Sequence of chain 4.A:
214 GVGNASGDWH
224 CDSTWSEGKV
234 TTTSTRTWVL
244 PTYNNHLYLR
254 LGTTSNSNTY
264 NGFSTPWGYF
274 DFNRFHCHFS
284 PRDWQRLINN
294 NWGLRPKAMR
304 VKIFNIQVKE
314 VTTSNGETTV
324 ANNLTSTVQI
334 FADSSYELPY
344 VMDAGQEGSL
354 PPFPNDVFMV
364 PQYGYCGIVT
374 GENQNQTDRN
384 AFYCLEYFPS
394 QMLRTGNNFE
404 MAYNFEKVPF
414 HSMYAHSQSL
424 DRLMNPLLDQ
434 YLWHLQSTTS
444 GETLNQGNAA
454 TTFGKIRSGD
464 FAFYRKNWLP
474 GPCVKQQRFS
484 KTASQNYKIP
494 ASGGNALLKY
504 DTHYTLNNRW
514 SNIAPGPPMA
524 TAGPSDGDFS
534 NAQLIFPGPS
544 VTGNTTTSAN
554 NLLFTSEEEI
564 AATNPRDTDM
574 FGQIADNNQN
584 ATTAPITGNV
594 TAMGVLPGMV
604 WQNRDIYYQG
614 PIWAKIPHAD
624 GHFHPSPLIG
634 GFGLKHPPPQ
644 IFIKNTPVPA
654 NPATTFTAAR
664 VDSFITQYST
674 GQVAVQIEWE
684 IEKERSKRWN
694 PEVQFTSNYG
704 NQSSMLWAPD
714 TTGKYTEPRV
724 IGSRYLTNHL

Binding-site contacts:
Ligand atom C6 contacts residue PRO412 of chain 34.A at 4.3 Å (hydrophobic).
Ligand atom O1P contacts residue HIS625 of chain 4.A at 2.8 Å (h-bond).
Ligand atom N7 contacts residue PRO412 of chain 34.A at 4.3 Å.
Ligand atom O3' contacts residue PRO628 of chain 34.A at 4.1 Å.
Ligand atom N7 contacts residue SER629 of chain 34.A at 3.1 Å (h-bond).
Ligand atom N7 contacts residue PRO628 of chain 34.A at 3.3 Å (h-bond).
Ligand atom C2' contacts residue PRO628 of chain 34.A at 3.6 Å (hydrophobic).
Ligand atom N1 contacts residue VAL411 of chain 34.A at 4.3 Å.
Ligand atom P contacts residue HIS625 of chain 4.A at 3.9 Å.
Ligand atom C4 contacts residue PRO628 of chain 34.A at 3.0 Å (hydrophobic).
Ligand atom N6 contacts residue PRO628 of chain 34.A at 3.4 Å (h-bond).
Ligand atom O2P contacts residue ASP623 of chain 4.A at 3.2 Å (salt-bridge).
Ligand atom N6 contacts residue SER629 of chain 34.A at 3.0 Å (h-bond).
Ligand atom C2 contacts residue PRO628 of chain 34.A at 3.5 Å (hydrophobic).
Ligand atom C8 contacts residue PRO628 of chain 34.A at 3.8 Å (hydrophobic).
Ligand atom C1' contacts residue HIS627 of chain 34.A at 4.3 Å.
Ligand atom C6 contacts residue SER629 of chain 34.A at 3.5 Å.
Ligand atom C8 contacts residue HIS627 of chain 34.A at 3.5 Å.
Ligand atom N1 contacts residue PRO628 of chain 34.A at 3.2 Å (h-bond).
Ligand atom C8 contacts residue PRO412 of chain 34.A at 4.3 Å (hydrophobic).
Ligand atom C2' contacts residue HIS627 of chain 34.A at 3.2 Å.
Ligand atom N9 contacts residue PRO628 of chain 34.A at 3.7 Å.
Ligand atom N6 contacts residue PHE635 of chain 34.A at 3.7 Å.
Ligand atom N9 contacts residue PRO412 of chain 34.A at 4.2 Å.
Ligand atom N6 contacts residue GLY636 of chain 34.A at 3.2 Å (h-bond).
Ligand atom C5 contacts residue PRO628 of chain 34.A at 2.7 Å (hydrophobic).
Ligand atom C8 contacts residue SER629 of chain 34.A at 4.2 Å.
Ligand atom N3 contacts residue PRO628 of chain 34.A at 3.5 Å (h-bond).
Ligand atom N7 contacts residue ASN606 of chain 34.A at 4.2 Å.
Ligand atom C1' contacts residue PRO628 of chain 34.A at 3.9 Å (hydrophobic).
Ligand atom C5 contacts residue SER629 of chain 34.A at 3.5 Å.
Ligand atom C2 contacts residue GLY636 of chain 34.A at 3.2 Å.
Ligand atom N1 contacts residue GLY636 of chain 34.A at 2.9 Å (h-bond).
Ligand atom N6 contacts residue GLY634 of chain 34.A at 3.8 Å.
Ligand atom C4 contacts residue PRO412 of chain 34.A at 4.1 Å (hydrophobic).
Ligand atom C6 contacts residue GLY636 of chain 34.A at 3.6 Å.
Ligand atom N7 contacts residue HIS627 of chain 34.A at 4.1 Å.
Ligand atom C3' contacts residue HIS627 of chain 34.A at 4.3 Å.
Ligand atom C5 contacts residue PRO412 of chain 34.A at 4.2 Å (hydrophobic).
Ligand atom C6 contacts residue PRO628 of chain 34.A at 2.8 Å (hydrophobic).

A small-molecule ligand and the protein it binds are described below.
Small molecule (SMILES): Nc1ncnc2c1ncn2[C@H]1C[C@H](O)[C@@H](COP(=O)(O)O)O1

Sequence of chain 34.A:
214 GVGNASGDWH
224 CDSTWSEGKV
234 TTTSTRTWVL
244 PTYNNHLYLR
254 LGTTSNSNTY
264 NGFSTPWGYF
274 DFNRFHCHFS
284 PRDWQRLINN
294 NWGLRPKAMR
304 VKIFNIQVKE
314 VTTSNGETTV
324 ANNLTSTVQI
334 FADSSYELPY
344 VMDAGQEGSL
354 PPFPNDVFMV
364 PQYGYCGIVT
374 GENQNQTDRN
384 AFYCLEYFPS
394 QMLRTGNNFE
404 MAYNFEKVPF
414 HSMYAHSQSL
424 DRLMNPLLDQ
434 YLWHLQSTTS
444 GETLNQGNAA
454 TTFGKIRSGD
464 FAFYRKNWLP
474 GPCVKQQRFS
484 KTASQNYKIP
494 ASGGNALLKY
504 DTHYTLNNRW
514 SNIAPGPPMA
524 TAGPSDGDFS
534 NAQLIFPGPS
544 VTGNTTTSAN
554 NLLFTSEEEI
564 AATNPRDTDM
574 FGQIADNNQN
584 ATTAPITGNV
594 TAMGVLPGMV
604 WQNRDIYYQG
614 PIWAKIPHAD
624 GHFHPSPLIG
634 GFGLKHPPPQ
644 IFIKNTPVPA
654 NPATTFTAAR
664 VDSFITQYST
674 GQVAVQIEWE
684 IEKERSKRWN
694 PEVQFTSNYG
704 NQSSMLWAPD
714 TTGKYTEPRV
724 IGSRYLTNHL